Binding-site contacts:
Ligand atom C1 contacts residue TRP374 of chain 3.A at 3.6 Å (hydrophobic).
Ligand atom O2S contacts residue ARG224 of chain 3.A at 4.5 Å.
Ligand atom C10 contacts residue C151 of chain 3.D at 3.4 Å.
Ligand atom O1S contacts residue TRP374 of chain 3.A at 4.3 Å.
Ligand atom S1 contacts residue TRP374 of chain 3.A at 4.0 Å.
Ligand atom O3S contacts residue GLY222 of chain 3.A at 2.9 Å (h-bond).
Ligand atom S1 contacts residue LYS215 of chain 3.A at 4.1 Å.
Ligand atom C12 contacts residue C151 of chain 3.D at 3.4 Å.
Ligand atom C7 contacts residue C151 of chain 3.D at 3.4 Å.
Ligand atom C11 contacts residue C151 of chain 3.D at 3.5 Å.
Ligand atom C3 contacts residue TRP374 of chain 3.A at 4.3 Å (hydrophobic).
Ligand atom C2 contacts residue TRP374 of chain 3.A at 4.1 Å (hydrophobic).
Ligand atom C16 contacts residue ASP229 of chain 3.A at 4.3 Å.
Ligand atom S1 contacts residue ARG224 of chain 3.A at 4.3 Å.
Ligand atom S1 contacts residue GLY222 of chain 3.A at 3.0 Å (h-bond).
Ligand atom O1S contacts residue GLY222 of chain 3.A at 2.3 Å (h-bond).
Ligand atom O1S contacts residue PHE223 of chain 3.A at 4.5 Å.
Ligand atom C8 contacts residue C151 of chain 3.D at 3.7 Å.
Ligand atom C5 contacts residue C151 of chain 3.D at 4.0 Å.
Ligand atom O2S contacts residue GLY222 of chain 3.A at 3.3 Å (h-bond).
Ligand atom C6 contacts residue C151 of chain 3.D at 4.2 Å.
Ligand atom C13 contacts residue C151 of chain 3.D at 4.5 Å.
Ligand atom O1S contacts residue LYS215 of chain 3.A at 2.7 Å (salt-bridge).
Ligand atom O3S contacts residue PHE223 of chain 3.A at 3.9 Å.
Ligand atom O3S contacts residue TRP374 of chain 3.A at 3.3 Å.
Ligand atom O3S contacts residue ARG224 of chain 3.A at 2.9 Å (salt-bridge).
Ligand atom C9 contacts residue C151 of chain 3.D at 3.4 Å.

A small-molecule ligand and the protein it binds are described below.
Small molecule (SMILES): CCCCCCCCCCCC[N+](C)(C)CCCS(=O)(=O)O

Sequence of chain 3.A:
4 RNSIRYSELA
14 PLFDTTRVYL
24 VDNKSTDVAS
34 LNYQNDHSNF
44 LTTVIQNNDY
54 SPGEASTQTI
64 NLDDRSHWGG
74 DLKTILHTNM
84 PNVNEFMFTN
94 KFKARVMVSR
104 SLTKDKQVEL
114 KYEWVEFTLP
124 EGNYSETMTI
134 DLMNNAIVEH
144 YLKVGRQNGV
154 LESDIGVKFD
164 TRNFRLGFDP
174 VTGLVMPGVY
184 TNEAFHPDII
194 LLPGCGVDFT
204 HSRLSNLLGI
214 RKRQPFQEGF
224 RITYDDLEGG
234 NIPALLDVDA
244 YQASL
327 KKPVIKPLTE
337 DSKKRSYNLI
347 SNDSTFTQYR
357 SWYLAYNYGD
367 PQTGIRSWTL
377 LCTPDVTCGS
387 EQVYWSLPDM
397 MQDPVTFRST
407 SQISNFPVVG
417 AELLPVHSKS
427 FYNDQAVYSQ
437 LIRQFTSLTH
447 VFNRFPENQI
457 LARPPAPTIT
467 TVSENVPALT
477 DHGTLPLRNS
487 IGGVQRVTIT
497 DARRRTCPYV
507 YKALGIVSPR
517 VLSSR